Sequence of chain 1.C:
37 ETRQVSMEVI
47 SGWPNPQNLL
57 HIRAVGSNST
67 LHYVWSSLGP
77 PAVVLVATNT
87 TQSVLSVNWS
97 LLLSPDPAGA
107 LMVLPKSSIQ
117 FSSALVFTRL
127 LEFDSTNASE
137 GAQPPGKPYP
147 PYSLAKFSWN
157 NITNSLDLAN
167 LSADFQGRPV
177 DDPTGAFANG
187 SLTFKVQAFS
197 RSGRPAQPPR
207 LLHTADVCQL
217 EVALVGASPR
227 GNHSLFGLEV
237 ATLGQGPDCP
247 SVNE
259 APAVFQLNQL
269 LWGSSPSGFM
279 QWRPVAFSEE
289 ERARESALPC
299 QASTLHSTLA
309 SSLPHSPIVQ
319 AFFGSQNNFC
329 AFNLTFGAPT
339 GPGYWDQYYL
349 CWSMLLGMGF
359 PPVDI

A small-molecule ligand and the protein it binds are described below.
Small molecule (SMILES): CC(=O)N[C@@H]1[C@@H](O)[C@H](O)[C@@H](CO)O[C@H]1O

Binding-site contacts:
Ligand atom O4 contacts residue SER47 of chain 1.C at 3.6 Å (h-bond).
Ligand atom C1 contacts residue THR159 of chain 1.C at 3.5 Å.
Ligand atom C8 contacts residue GLN53 of chain 1.C at 3.4 Å.
Ligand atom O7 contacts residue PRO52 of chain 1.C at 3.9 Å.
Ligand atom O3 contacts residue GLY48 of chain 1.C at 4.5 Å.
Ligand atom C5 contacts residue ASN157 of chain 1.C at 3.8 Å.
Ligand atom C4 contacts residue ASN157 of chain 1.C at 4.4 Å.
Ligand atom C2 contacts residue ASN157 of chain 1.C at 2.6 Å.
Ligand atom N2 contacts residue ASN157 of chain 1.C at 3.0 Å (h-bond).
Ligand atom N2 contacts residue SER47 of chain 1.C at 4.4 Å.
Ligand atom C8 contacts residue PRO52 of chain 1.C at 3.6 Å (hydrophobic).
Ligand atom C3 contacts residue ASN157 of chain 1.C at 4.0 Å.
Ligand atom N2 contacts residue PRO52 of chain 1.C at 4.0 Å.
Ligand atom C4 contacts residue SER47 of chain 1.C at 4.0 Å.
Ligand atom C8 contacts residue ASN157 of chain 1.C at 4.4 Å.
Ligand atom O7 contacts residue ASN157 of chain 1.C at 3.3 Å (h-bond).
Ligand atom O3 contacts residue SER47 of chain 1.C at 2.8 Å (h-bond).
Ligand atom C5 contacts residue THR159 of chain 1.C at 4.3 Å.
Ligand atom C3 contacts residue SER47 of chain 1.C at 3.2 Å.
Ligand atom C7 contacts residue GLN53 of chain 1.C at 4.5 Å.
Ligand atom C7 contacts residue ASN157 of chain 1.C at 3.3 Å.
Ligand atom O3 contacts residue PRO52 of chain 1.C at 3.4 Å.
Ligand atom O5 contacts residue ASN157 of chain 1.C at 2.5 Å (h-bond).
Ligand atom O5 contacts residue THR159 of chain 1.C at 4.0 Å.
Ligand atom C8 contacts residue ASN54 of chain 1.C at 3.7 Å.
Ligand atom C7 contacts residue PRO52 of chain 1.C at 3.7 Å (hydrophobic).
Ligand atom C2 contacts residue SER47 of chain 1.C at 4.4 Å.
Ligand atom C1 contacts residue ASN157 of chain 1.C at 1.8 Å.